Sequence of chain 1.D:
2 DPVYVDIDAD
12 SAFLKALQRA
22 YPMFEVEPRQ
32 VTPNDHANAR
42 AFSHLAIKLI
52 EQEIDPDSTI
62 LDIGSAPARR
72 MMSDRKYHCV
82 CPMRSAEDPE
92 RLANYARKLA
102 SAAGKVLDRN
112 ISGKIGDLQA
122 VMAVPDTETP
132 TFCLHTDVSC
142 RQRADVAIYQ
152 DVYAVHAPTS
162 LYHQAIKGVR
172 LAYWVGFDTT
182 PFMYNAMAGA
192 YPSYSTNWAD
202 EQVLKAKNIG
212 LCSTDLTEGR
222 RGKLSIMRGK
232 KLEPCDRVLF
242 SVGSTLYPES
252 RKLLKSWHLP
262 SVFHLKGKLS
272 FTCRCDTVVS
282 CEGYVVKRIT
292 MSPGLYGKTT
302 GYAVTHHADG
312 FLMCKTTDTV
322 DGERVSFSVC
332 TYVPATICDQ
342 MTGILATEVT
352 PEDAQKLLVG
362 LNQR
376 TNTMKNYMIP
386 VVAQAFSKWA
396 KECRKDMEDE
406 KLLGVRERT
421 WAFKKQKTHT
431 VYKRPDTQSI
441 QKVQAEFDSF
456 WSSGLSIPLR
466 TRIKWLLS

Binding-site contacts:
Ligand atom C2 contacts residue TYR154 of chain 1.C at 3.6 Å (hydrophobic).
Ligand atom N1 contacts residue GLU250 of chain 1.C at 2.8 Å (salt-bridge).
Ligand atom N2 contacts residue GLU250 of chain 1.C at 3.1 Å (salt-bridge).
Ligand atom O3' contacts residue ARG41 of chain 1.C at 3.8 Å.
Ligand atom PC contacts residue HIS37 of chain 1.C at 3.8 Å.
Ligand atom C2 contacts residue GLU250 of chain 1.C at 3.4 Å.
Ligand atom O2B contacts residue ARG70 of chain 1.C at 2.7 Å (salt-bridge).
Ligand atom C6 contacts residue TYR248 of chain 1.C at 3.6 Å (hydrophobic).
Ligand atom O1B contacts residue MG1 of chain 1.X at 2.8 Å.
Ligand atom O1C contacts residue MG1 of chain 1.X at 2.2 Å.
Ligand atom O3A contacts residue MG1 of chain 1.X at 3.9 Å.
Ligand atom N1 contacts residue TYR154 of chain 1.C at 3.5 Å.
Ligand atom N1 contacts residue TYR248 of chain 1.C at 3.6 Å.
Ligand atom O2A contacts residue TYR248 of chain 1.C at 3.6 Å.
Ligand atom O3C contacts residue ARG41 of chain 1.C at 3.1 Å (salt-bridge).
Ligand atom O2' contacts residue ASP152 of chain 1.C at 3.8 Å.
Ligand atom O1A contacts residue TYR248 of chain 1.C at 2.9 Å (h-bond).
Ligand atom C5 contacts residue TYR248 of chain 1.C at 3.5 Å (hydrophobic).
Ligand atom C2' contacts residue ASP152 of chain 1.C at 3.8 Å.
Ligand atom O1C contacts residue HIS37 of chain 1.C at 3.4 Å (h-bond).
Ligand atom O2' contacts residue TYR285 of chain 1.C at 3.0 Å (h-bond).
Ligand atom PA contacts residue TYR248 of chain 1.C at 3.6 Å.
Ligand atom O3A contacts residue ARG41 of chain 1.C at 3.4 Å (salt-bridge).
Ligand atom N7 contacts residue TYR248 of chain 1.C at 3.7 Å.
Ligand atom CM7 contacts residue SAH1 of chain 1.V at 3.5 Å.
Ligand atom N2 contacts residue PHE241 of chain 1.C at 3.8 Å.
Ligand atom O4' contacts residue VAL243 of chain 1.C at 3.8 Å.
Ligand atom C4 contacts residue TYR248 of chain 1.C at 3.6 Å (hydrophobic).
Ligand atom C6 contacts residue TYR154 of chain 1.C at 3.8 Å (hydrophobic).
Ligand atom CM7 contacts residue TYR248 of chain 1.C at 3.8 Å (hydrophobic).
Ligand atom C2 contacts residue TYR248 of chain 1.C at 3.7 Å (hydrophobic).
Ligand atom C6 contacts residue GLU250 of chain 1.C at 3.8 Å.
Ligand atom O2' contacts residue ALA40 of chain 1.C at 3.8 Å.
Ligand atom O3B contacts residue ARG41 of chain 1.C at 3.7 Å.
Ligand atom PB contacts residue MG1 of chain 1.X at 3.7 Å.
Ligand atom O2A contacts residue ARG92 of chain 1.C at 3.2 Å (salt-bridge).
Ligand atom O3B contacts residue ARG70 of chain 1.C at 3.7 Å.
Ligand atom N3 contacts residue TYR248 of chain 1.C at 3.7 Å.
Ligand atom O3C contacts residue HIS37 of chain 1.C at 3.1 Å (h-bond).
Ligand atom PC contacts residue MG1 of chain 1.X at 3.6 Å.

The small molecule below binds the protein below.
Small molecule (SMILES): C[n+]1cn([C@@H]2O[C@H](CO[P](=O)(O)O[P](=O)(O)OP(=O)(O)O)[C@@H](O)[C@H]2O)c2nc(N)[nH]c(=O)c21

Sequence of chain 1.C:
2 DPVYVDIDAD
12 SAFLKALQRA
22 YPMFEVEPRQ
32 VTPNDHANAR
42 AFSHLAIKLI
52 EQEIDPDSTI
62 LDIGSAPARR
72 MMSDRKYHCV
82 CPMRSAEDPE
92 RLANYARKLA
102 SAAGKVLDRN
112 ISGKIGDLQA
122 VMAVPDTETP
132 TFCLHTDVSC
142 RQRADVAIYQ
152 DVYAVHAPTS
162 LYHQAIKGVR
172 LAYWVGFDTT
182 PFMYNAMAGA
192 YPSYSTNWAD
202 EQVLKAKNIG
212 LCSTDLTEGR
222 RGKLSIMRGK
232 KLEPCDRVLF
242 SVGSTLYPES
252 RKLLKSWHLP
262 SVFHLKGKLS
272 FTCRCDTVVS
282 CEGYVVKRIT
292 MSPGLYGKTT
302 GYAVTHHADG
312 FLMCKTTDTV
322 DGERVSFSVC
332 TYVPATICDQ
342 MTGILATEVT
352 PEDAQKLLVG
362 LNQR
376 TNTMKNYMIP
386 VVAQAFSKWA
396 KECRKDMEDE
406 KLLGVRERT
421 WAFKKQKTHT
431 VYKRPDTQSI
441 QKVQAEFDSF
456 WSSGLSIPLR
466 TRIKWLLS